Sequence of chain 1.D:
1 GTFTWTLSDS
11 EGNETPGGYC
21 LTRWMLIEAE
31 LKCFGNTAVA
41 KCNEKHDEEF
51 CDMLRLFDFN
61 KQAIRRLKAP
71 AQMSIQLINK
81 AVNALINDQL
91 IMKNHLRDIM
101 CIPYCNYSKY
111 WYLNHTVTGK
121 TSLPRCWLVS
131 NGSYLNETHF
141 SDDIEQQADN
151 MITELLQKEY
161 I

Sequence of chain 1.C:
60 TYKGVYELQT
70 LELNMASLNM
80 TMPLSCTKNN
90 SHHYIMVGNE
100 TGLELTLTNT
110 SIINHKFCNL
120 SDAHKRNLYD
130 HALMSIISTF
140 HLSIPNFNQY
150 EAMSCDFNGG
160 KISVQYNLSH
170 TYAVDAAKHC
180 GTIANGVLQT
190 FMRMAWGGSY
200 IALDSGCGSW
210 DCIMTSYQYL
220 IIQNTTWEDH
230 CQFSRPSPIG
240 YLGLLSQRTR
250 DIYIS

This protein binds this small molecule.
Small molecule (SMILES): CC(=O)N[C@H]1[C@H](O[C@H]2[C@H](O)[C@@H](NC(C)=O)CO[C@@H]2CO)O[C@H](CO)[C@@H](O)[C@@H]1O

Binding-site contacts:
Ligand atom C2 contacts residue GLN68 of chain 1.C at 4.0 Å.
Ligand atom O7 contacts residue ASN114 of chain 1.D at 3.8 Å.
Ligand atom O7 contacts residue GLN68 of chain 1.C at 2.8 Å (h-bond).
Ligand atom C8 contacts residue LYS32 of chain 1.D at 4.1 Å.
Ligand atom C8 contacts residue THR121 of chain 1.D at 4.0 Å.
Ligand atom C8 contacts residue GLN68 of chain 1.C at 4.5 Å.
Ligand atom C8 contacts residue PHE34 of chain 1.D at 3.7 Å (hydrophobic).
Ligand atom N2 contacts residue GLN68 of chain 1.C at 4.1 Å.
Ligand atom N2 contacts residue THR121 of chain 1.D at 4.0 Å.
Ligand atom C5 contacts residue ASN114 of chain 1.D at 3.8 Å.
Ligand atom C7 contacts residue GLN68 of chain 1.C at 3.6 Å.
Ligand atom C1 contacts residue ASN114 of chain 1.D at 1.5 Å.
Ligand atom C8 contacts residue CYS33 of chain 1.D at 3.7 Å (hydrophobic).
Ligand atom C3 contacts residue ASN114 of chain 1.D at 3.9 Å.
Ligand atom O7 contacts residue LYS32 of chain 1.D at 3.9 Å.
Ligand atom C7 contacts residue TYR112 of chain 1.D at 3.5 Å (hydrophobic).
Ligand atom N2 contacts residue ASN114 of chain 1.D at 3.0 Å (h-bond).
Ligand atom O5 contacts residue ASN114 of chain 1.D at 2.4 Å (h-bond).
Ligand atom O5 contacts residue GLN68 of chain 1.C at 4.2 Å.
Ligand atom C7 contacts residue THR121 of chain 1.D at 4.3 Å.
Ligand atom C2 contacts residue ASN114 of chain 1.D at 2.5 Å.
Ligand atom C1 contacts residue GLN68 of chain 1.C at 4.3 Å.
Ligand atom O7 contacts residue TYR112 of chain 1.D at 2.8 Å (h-bond).
Ligand atom C6 contacts residue LEU31 of chain 1.D at 3.8 Å (hydrophobic).
Ligand atom C4 contacts residue ASN114 of chain 1.D at 4.3 Å.
Ligand atom O6 contacts residue LEU31 of chain 1.D at 3.0 Å (h-bond).
Ligand atom N2 contacts residue CYS33 of chain 1.D at 4.5 Å.
Ligand atom C7 contacts residue ASN114 of chain 1.D at 3.6 Å.
Ligand atom C8 contacts residue TYR112 of chain 1.D at 3.5 Å (hydrophobic).